Sequence of chain 1.E:
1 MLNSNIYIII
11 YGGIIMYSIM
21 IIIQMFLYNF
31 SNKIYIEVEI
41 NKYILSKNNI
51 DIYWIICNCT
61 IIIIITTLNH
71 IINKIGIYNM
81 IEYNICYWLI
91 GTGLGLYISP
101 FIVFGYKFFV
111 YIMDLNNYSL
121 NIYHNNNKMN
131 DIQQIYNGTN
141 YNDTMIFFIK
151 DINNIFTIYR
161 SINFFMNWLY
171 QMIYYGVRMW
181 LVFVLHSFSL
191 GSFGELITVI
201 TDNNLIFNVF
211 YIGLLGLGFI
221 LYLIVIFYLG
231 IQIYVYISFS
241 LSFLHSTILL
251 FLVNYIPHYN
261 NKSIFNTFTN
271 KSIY

This small molecule binds to this protein.
Small molecule (SMILES): COCCOCCOCCOc1ccc(C(C)(C)CC(C)(C)C)cc1

Binding-site contacts:
Ligand atom C20 contacts residue PHE33 of chain 1.O at 4.2 Å (hydrophobic).
Ligand atom C17 contacts residue PHE219 of chain 1.E at 4.4 Å (hydrophobic).
Ligand atom O18 contacts residue LEU223 of chain 1.E at 4.2 Å.
Ligand atom O24 contacts residue TRT1 of chain 1.WA at 4.4 Å.
Ligand atom O18 contacts residue PHE219 of chain 1.E at 3.8 Å.
Ligand atom C6 contacts residue PRO59 of chain 1.O at 4.2 Å (hydrophobic).
Ligand atom C25 contacts residue TRT1 of chain 1.WA at 3.9 Å.
Ligand atom C13 contacts residue MET60 of chain 1.O at 3.9 Å (hydrophobic).
Ligand atom O21 contacts residue VAL30 of chain 1.O at 3.9 Å.
Ligand atom C10 contacts residue ASN63 of chain 1.O at 4.2 Å.
Ligand atom O15 contacts residue MET60 of chain 1.O at 3.6 Å.
Ligand atom C8 contacts residue PRO59 of chain 1.O at 3.2 Å (hydrophobic).
Ligand atom C19 contacts residue VAL30 of chain 1.O at 4.5 Å (hydrophobic).
Ligand atom O21 contacts residue PHE33 of chain 1.O at 4.2 Å.
Ligand atom C10 contacts residue MET60 of chain 1.O at 3.8 Å (hydrophobic).
Ligand atom C22 contacts residue PHE37 of chain 1.F at 4.3 Å (hydrophobic).
Ligand atom C13 contacts residue GLN34 of chain 1.O at 4.2 Å.
Ligand atom C7 contacts residue GLN34 of chain 1.O at 4.0 Å.
Ligand atom C20 contacts residue LEU223 of chain 1.E at 4.5 Å (hydrophobic).
Ligand atom C23 contacts residue PHE40 of chain 1.F at 4.1 Å (hydrophobic).
Ligand atom C11 contacts residue MET60 of chain 1.O at 3.4 Å (hydrophobic).
Ligand atom C19 contacts residue PHE33 of chain 1.O at 4.1 Å (hydrophobic).
Ligand atom C10 contacts residue PRO59 of chain 1.O at 4.2 Å (hydrophobic).
Ligand atom C10 contacts residue ALA37 of chain 1.O at 4.1 Å (hydrophobic).
Ligand atom C23 contacts residue PHE37 of chain 1.F at 4.4 Å (hydrophobic).
Ligand atom C16 contacts residue PHE33 of chain 1.O at 3.8 Å (hydrophobic).
Ligand atom C25 contacts residue PHE40 of chain 1.F at 4.0 Å (hydrophobic).
Ligand atom C12 contacts residue MET60 of chain 1.O at 3.5 Å (hydrophobic).
Ligand atom C14 contacts residue MET60 of chain 1.O at 4.3 Å (hydrophobic).
Ligand atom C11 contacts residue ASN63 of chain 1.O at 3.8 Å.
Ligand atom C9 contacts residue MET60 of chain 1.O at 4.2 Å (hydrophobic).
Ligand atom C20 contacts residue PHE219 of chain 1.E at 4.2 Å (hydrophobic).
Ligand atom C8 contacts residue MET60 of chain 1.O at 4.3 Å (hydrophobic).
Ligand atom C9 contacts residue PRO59 of chain 1.O at 4.4 Å (hydrophobic).
Ligand atom C14 contacts residue GLN34 of chain 1.O at 4.1 Å.
Ligand atom O24 contacts residue GLU29 of chain 1.O at 4.3 Å.
Ligand atom O18 contacts residue PHE33 of chain 1.O at 4.2 Å.

Sequence of chain 1.O:
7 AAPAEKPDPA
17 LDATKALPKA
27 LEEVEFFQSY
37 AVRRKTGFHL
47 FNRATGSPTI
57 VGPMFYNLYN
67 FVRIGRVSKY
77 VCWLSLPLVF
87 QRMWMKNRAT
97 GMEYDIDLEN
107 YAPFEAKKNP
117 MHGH

Sequence of chain 1.F:
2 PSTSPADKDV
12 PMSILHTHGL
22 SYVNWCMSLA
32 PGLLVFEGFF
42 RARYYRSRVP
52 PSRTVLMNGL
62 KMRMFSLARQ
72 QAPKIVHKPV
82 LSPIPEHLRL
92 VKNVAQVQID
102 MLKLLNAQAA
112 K